Binding-site contacts:
Ligand atom C2 contacts residue ARG111 of chain 1.A at 4.0 Å.
Ligand atom O2 contacts residue ARG111 of chain 1.A at 3.2 Å (salt-bridge).
Ligand atom O4 contacts residue ASP214 of chain 1.A at 4.1 Å.
Ligand atom C6 contacts residue TYR136 of chain 1.A at 3.8 Å (hydrophobic).
Ligand atom C3 contacts residue GLN320 of chain 1.A at 4.5 Å.
Ligand atom C6 contacts residue TRP284 of chain 1.A at 3.3 Å (hydrophobic).
Ligand atom C2 contacts residue ASP214 of chain 1.A at 3.3 Å.
Ligand atom C5 contacts residue TRP284 of chain 1.A at 3.7 Å (hydrophobic).
Ligand atom O3 contacts residue ARG111 of chain 1.A at 2.9 Å (salt-bridge).
Ligand atom O2 contacts residue GLN320 of chain 1.A at 3.0 Å (h-bond).
Ligand atom C4 contacts residue TYR136 of chain 1.A at 4.5 Å (hydrophobic).
Ligand atom O2 contacts residue ASP214 of chain 1.A at 2.6 Å (salt-bridge).
Ligand atom O2 contacts residue ALA264 of chain 1.A at 4.4 Å.
Ligand atom C1 contacts residue GLY283 of chain 1.A at 4.0 Å.
Ligand atom C3 contacts residue ARG111 of chain 1.A at 3.7 Å.
Ligand atom N5 contacts residue GLY283 of chain 1.A at 4.4 Å.
Ligand atom C3 contacts residue ASP214 of chain 1.A at 3.7 Å.
Ligand atom O3 contacts residue GLU110 of chain 1.A at 3.4 Å (salt-bridge).
Ligand atom C4 contacts residue GLU110 of chain 1.A at 3.4 Å.
Ligand atom O4 contacts residue TYR136 of chain 1.A at 3.8 Å.
Ligand atom O4 contacts residue GLU110 of chain 1.A at 2.6 Å (salt-bridge).
Ligand atom O3 contacts residue ASP214 of chain 1.A at 3.1 Å (salt-bridge).
Ligand atom C3 contacts residue GLU110 of chain 1.A at 4.0 Å.
Ligand atom C4 contacts residue TRP284 of chain 1.A at 4.3 Å (hydrophobic).
Ligand atom O6 contacts residue TYR136 of chain 1.A at 3.2 Å (h-bond).
Ligand atom C2 contacts residue GLN320 of chain 1.A at 4.2 Å.
Ligand atom C1 contacts residue GLN320 of chain 1.A at 4.3 Å.

The protein below binds the small molecule below.
Small molecule (SMILES): OC[C@H]1NC[C@H](O)[C@@H](O)[C@H]1O

Sequence of chain 1.A:
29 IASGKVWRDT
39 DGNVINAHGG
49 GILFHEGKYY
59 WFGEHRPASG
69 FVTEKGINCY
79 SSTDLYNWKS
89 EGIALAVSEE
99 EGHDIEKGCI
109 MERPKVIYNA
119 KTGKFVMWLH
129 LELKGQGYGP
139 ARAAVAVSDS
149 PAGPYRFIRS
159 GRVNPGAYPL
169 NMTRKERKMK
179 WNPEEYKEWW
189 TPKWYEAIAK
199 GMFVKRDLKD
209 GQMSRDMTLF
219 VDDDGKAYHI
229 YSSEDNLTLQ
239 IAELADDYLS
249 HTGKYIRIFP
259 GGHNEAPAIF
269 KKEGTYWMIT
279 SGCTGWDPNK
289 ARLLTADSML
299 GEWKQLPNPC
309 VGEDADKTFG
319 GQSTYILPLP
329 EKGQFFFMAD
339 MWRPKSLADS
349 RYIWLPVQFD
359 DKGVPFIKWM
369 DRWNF